A small-molecule ligand and the protein it binds are described below.
Small molecule (SMILES): CC(=O)N[C@H]1[C@H](O[C@H]2[C@H](O)[C@@H](NC(C)=O)CO[C@@H]2CO)O[C@H](CO)[C@@H](O)[C@@H]1O

Binding-site contacts:
Ligand atom C5 contacts residue ALA703 of chain 1.C at 4.0 Å (hydrophobic).
Ligand atom C7 contacts residue ASN1071 of chain 1.C at 3.5 Å.
Ligand atom C3 contacts residue ASN1071 of chain 1.C at 3.8 Å.
Ligand atom C6 contacts residue ALA703 of chain 1.C at 3.7 Å (hydrophobic).
Ligand atom O7 contacts residue ASN1071 of chain 1.C at 3.7 Å.
Ligand atom O6 contacts residue ALA703 of chain 1.C at 4.1 Å.
Ligand atom C4 contacts residue ASN1071 of chain 1.C at 4.3 Å.
Ligand atom C5 contacts residue ASN1071 of chain 1.C at 3.7 Å.
Ligand atom C2 contacts residue ASN1071 of chain 1.C at 2.5 Å.
Ligand atom N2 contacts residue ASN1071 of chain 1.C at 2.9 Å (h-bond).
Ligand atom O5 contacts residue ALA703 of chain 1.C at 4.4 Å.
Ligand atom C8 contacts residue GLU1069 of chain 1.C at 3.8 Å.
Ligand atom C8 contacts residue LYS1070 of chain 1.C at 4.3 Å.
Ligand atom O6 contacts residue SER701 of chain 1.C at 4.0 Å.
Ligand atom C1 contacts residue ASN1071 of chain 1.C at 1.4 Å.
Ligand atom O5 contacts residue ASN1071 of chain 1.C at 2.3 Å (h-bond).

Sequence of chain 1.C:
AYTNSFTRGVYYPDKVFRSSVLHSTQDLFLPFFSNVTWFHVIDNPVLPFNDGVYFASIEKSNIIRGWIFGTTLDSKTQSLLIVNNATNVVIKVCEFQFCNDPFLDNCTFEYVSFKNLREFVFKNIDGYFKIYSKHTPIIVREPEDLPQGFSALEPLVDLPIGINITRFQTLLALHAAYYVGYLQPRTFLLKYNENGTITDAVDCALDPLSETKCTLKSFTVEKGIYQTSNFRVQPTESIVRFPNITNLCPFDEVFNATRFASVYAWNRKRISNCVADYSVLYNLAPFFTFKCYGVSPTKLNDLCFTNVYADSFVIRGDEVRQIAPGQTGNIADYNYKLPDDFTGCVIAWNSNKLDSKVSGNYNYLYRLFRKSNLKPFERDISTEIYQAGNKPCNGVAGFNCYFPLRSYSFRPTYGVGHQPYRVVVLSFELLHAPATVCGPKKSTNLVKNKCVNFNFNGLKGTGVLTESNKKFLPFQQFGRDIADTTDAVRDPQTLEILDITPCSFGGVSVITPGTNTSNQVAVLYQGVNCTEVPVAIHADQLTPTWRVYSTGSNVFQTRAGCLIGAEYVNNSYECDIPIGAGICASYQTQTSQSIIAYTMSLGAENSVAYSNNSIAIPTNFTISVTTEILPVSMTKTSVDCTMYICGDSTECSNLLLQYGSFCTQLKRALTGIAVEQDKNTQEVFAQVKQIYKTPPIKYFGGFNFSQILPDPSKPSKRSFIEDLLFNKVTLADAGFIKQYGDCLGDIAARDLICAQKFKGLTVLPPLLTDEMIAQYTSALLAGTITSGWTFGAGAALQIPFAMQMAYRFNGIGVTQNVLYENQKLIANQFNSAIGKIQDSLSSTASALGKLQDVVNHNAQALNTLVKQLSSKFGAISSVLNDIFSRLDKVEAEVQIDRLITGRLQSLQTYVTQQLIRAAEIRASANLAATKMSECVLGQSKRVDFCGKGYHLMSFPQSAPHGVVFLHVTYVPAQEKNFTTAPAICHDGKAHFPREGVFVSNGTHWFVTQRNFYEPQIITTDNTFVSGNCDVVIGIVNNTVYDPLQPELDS